Sequence of chain 2.D:
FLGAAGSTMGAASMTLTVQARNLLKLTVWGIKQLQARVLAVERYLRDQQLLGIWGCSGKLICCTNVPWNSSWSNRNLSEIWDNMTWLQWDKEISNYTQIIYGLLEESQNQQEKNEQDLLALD

A protein and the small-molecule ligand that binds it are described below.
Small molecule (SMILES): CC(=O)N[C@@H]1[C@@H](O)[C@H](O)[C@@H](CO)O[C@H]1O

Binding-site contacts:
Ligand atom C7 contacts residue ASN107 of chain 2.D at 3.1 Å.
Ligand atom C8 contacts residue ASN107 of chain 2.D at 4.4 Å.
Ligand atom C3 contacts residue ASN107 of chain 2.D at 3.7 Å.
Ligand atom O7 contacts residue GLU110 of chain 2.D at 3.9 Å.
Ligand atom O5 contacts residue ASN107 of chain 2.D at 2.3 Å (h-bond).
Ligand atom C2 contacts residue ASN107 of chain 2.D at 2.4 Å.
Ligand atom C5 contacts residue ASN107 of chain 2.D at 3.6 Å.
Ligand atom C1 contacts residue ASN107 of chain 2.D at 1.4 Å.
Ligand atom O7 contacts residue ASN107 of chain 2.D at 2.8 Å (h-bond).
Ligand atom C4 contacts residue ASN107 of chain 2.D at 4.1 Å.
Ligand atom N2 contacts residue ASN107 of chain 2.D at 2.9 Å (h-bond).